Binding-site contacts:
Ligand atom C5 contacts residue ASN271 of chain 1.I at 3.7 Å.
Ligand atom C7 contacts residue ASN271 of chain 1.I at 3.6 Å.
Ligand atom C1 contacts residue ILE292 of chain 1.I at 4.2 Å (hydrophobic).
Ligand atom C3 contacts residue ASN271 of chain 1.I at 3.8 Å.
Ligand atom C2 contacts residue ASN271 of chain 1.I at 2.4 Å.
Ligand atom C5 contacts residue ILE292 of chain 1.I at 4.1 Å (hydrophobic).
Ligand atom O5 contacts residue ILE292 of chain 1.I at 3.3 Å.
Ligand atom O7 contacts residue ASN271 of chain 1.I at 3.9 Å.
Ligand atom C4 contacts residue ASN271 of chain 1.I at 4.2 Å.
Ligand atom O5 contacts residue ASN271 of chain 1.I at 2.4 Å (h-bond).
Ligand atom N2 contacts residue ASN271 of chain 1.I at 2.9 Å (h-bond).
Ligand atom C1 contacts residue ASN271 of chain 1.I at 1.4 Å.
Ligand atom C6 contacts residue ILE292 of chain 1.I at 3.7 Å (hydrophobic).
Ligand atom O6 contacts residue ILE292 of chain 1.I at 3.3 Å.
Ligand atom C8 contacts residue VAL410 of chain 1.I at 4.0 Å (hydrophobic).

Sequence of chain 1.I:
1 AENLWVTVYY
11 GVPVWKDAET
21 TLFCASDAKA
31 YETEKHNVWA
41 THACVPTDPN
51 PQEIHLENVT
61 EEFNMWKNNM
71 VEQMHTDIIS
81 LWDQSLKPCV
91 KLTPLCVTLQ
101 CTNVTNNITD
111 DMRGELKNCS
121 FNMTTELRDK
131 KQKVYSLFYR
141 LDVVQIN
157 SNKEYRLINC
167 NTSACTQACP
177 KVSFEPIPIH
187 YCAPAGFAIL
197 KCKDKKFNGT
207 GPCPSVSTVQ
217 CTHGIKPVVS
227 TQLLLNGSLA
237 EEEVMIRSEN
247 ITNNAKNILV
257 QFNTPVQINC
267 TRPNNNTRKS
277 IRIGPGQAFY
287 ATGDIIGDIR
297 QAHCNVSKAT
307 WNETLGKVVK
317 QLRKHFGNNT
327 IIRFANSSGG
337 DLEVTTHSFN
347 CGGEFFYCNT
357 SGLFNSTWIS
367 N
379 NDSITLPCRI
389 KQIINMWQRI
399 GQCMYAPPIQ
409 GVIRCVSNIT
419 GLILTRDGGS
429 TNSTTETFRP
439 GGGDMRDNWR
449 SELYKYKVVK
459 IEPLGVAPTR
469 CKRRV

The small molecule below binds the protein below.
Small molecule (SMILES): CC(=O)N[C@H]1[C@H](O[C@H]2[C@H](O)[C@@H](NC(C)=O)CO[C@@H]2CO)O[C@H](CO)[C@@H](O)[C@@H]1O